Binding-site contacts:
Ligand atom C19 contacts residue PHE385 of chain 1.B at 3.7 Å (hydrophobic).
Ligand atom C11 contacts residue PHE385 of chain 1.B at 4.1 Å (hydrophobic).
Ligand atom C24 contacts residue LEU484 of chain 1.B at 4.0 Å (hydrophobic).
Ligand atom C7 contacts residue LEU475 of chain 1.B at 4.1 Å (hydrophobic).
Ligand atom C23 contacts residue PRO480 of chain 1.B at 4.1 Å (hydrophobic).
Ligand atom C18 contacts residue PHE385 of chain 1.B at 4.5 Å (hydrophobic).
Ligand atom C16 contacts residue LEU479 of chain 1.B at 3.9 Å (hydrophobic).
Ligand atom C20 contacts residue PRO480 of chain 1.B at 3.9 Å (hydrophobic).
Ligand atom C2 contacts residue LYS382 of chain 1.B at 4.4 Å.
Ligand atom C23 contacts residue LEU484 of chain 1.B at 4.4 Å (hydrophobic).
Ligand atom O1 contacts residue ARG378 of chain 1.B at 3.7 Å.
Ligand atom C25 contacts residue MET483 of chain 1.B at 4.1 Å (hydrophobic).
Ligand atom C27 contacts residue PRO480 of chain 1.B at 4.1 Å (hydrophobic).
Ligand atom C5 contacts residue SER381 of chain 1.B at 4.0 Å.
Ligand atom C18 contacts residue LEU475 of chain 1.B at 3.5 Å (hydrophobic).
Ligand atom C27 contacts residue MET483 of chain 1.B at 4.3 Å (hydrophobic).
Ligand atom C10 contacts residue SER381 of chain 1.B at 4.2 Å.
Ligand atom C21 contacts residue PRO480 of chain 1.B at 3.9 Å (hydrophobic).
Ligand atom C15 contacts residue LEU479 of chain 1.B at 4.2 Å (hydrophobic).
Ligand atom C19 contacts residue LYS382 of chain 1.B at 4.2 Å.
Ligand atom C6 contacts residue LEU475 of chain 1.B at 4.5 Å (hydrophobic).
Ligand atom C4 contacts residue ARG378 of chain 1.B at 4.3 Å.
Ligand atom C24 contacts residue MET483 of chain 1.B at 4.0 Å (hydrophobic).
Ligand atom O1 contacts residue LYS382 of chain 1.B at 4.0 Å.
Ligand atom C22 contacts residue MET483 of chain 1.B at 4.4 Å (hydrophobic).
Ligand atom C25 contacts residue LEU484 of chain 1.B at 2.9 Å (hydrophobic).
Ligand atom C15 contacts residue LEU475 of chain 1.B at 3.9 Å (hydrophobic).
Ligand atom C26 contacts residue LEU484 of chain 1.B at 3.5 Å (hydrophobic).
Ligand atom C23 contacts residue MET483 of chain 1.B at 3.7 Å (hydrophobic).
Ligand atom C18 contacts residue PRO480 of chain 1.B at 4.0 Å (hydrophobic).
Ligand atom C12 contacts residue PHE385 of chain 1.B at 4.3 Å (hydrophobic).
Ligand atom C27 contacts residue LEU484 of chain 1.B at 1.5 Å (hydrophobic).
Ligand atom C19 contacts residue SER381 of chain 1.B at 3.3 Å.
Ligand atom C4 contacts residue SER381 of chain 1.B at 4.4 Å.
Ligand atom C6 contacts residue SER381 of chain 1.B at 4.1 Å.

Sequence of chain 1.B:
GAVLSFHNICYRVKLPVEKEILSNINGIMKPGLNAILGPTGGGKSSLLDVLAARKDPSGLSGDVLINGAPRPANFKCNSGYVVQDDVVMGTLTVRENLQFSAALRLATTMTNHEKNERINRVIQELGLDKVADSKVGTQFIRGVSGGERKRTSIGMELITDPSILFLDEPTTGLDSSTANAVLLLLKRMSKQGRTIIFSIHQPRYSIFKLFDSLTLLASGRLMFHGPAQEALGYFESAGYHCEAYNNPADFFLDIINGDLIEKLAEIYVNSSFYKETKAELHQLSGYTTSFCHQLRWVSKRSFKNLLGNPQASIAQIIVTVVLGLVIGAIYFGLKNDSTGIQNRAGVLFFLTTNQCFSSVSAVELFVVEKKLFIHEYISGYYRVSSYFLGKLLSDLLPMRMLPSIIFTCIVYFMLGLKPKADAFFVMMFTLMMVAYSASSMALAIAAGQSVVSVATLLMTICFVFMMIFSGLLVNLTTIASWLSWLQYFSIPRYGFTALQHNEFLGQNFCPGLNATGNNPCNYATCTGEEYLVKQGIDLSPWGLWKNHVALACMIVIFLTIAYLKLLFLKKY

This small molecule binds to this protein.
Small molecule (SMILES): CC(C)CCC[C@@H](C)[C@H]1CC[C@H]2[C@@H]3CC=C4C[C@@H](O)CC[C@]4(C)[C@H]3CC[C@]12C